Binding-site contacts:
Ligand atom C6 contacts residue ASN284 of chain 1.A at 3.6 Å.
Ligand atom C3' contacts residue GLU672 of chain 1.A at 3.4 Å.
Ligand atom C1 contacts residue HIS377 of chain 1.A at 3.8 Å.
Ligand atom N3 contacts residue THR378 of chain 1.A at 3.8 Å.
Ligand atom N5 contacts residue LEU136 of chain 1.A at 3.7 Å.
Ligand atom N3 contacts residue HIS377 of chain 1.A at 3.7 Å.
Ligand atom N5 contacts residue ASN284 of chain 1.A at 3.6 Å.
Ligand atom C6' contacts residue ASN484 of chain 1.A at 3.4 Å.
Ligand atom C2' contacts residue HIS377 of chain 1.A at 3.6 Å.
Ligand atom O4' contacts residue SER674 of chain 1.A at 3.6 Å.
Ligand atom C1 contacts residue ASN284 of chain 1.A at 3.6 Å.
Ligand atom C6' contacts residue HIS377 of chain 1.A at 3.5 Å.
Ligand atom O6' contacts residue ASN484 of chain 1.A at 2.9 Å (h-bond).
Ligand atom C10 contacts residue GLU88 of chain 1.A at 3.6 Å.
Ligand atom C8 contacts residue ASN284 of chain 1.A at 3.6 Å.
Ligand atom O3' contacts residue GLU672 of chain 1.A at 2.8 Å (salt-bridge).
Ligand atom C13 contacts residue PHE285 of chain 1.A at 3.6 Å (hydrophobic).
Ligand atom C14 contacts residue ARG292 of chain 1.A at 3.6 Å.
Ligand atom C9 contacts residue HIS341 of chain 1.A at 3.7 Å.
Ligand atom N2 contacts residue ASN284 of chain 1.A at 3.6 Å.
Ligand atom C9 contacts residue ASN282 of chain 1.A at 3.5 Å.
Ligand atom N3 contacts residue ASN284 of chain 1.A at 3.6 Å.
Ligand atom C4 contacts residue ASN284 of chain 1.A at 3.7 Å.
Ligand atom C12 contacts residue ALA383 of chain 1.A at 3.5 Å (hydrophobic).
Ligand atom O3' contacts residue GLY675 of chain 1.A at 3.2 Å (h-bond).
Ligand atom C10 contacts residue ASN282 of chain 1.A at 3.7 Å.
Ligand atom O4' contacts residue ASN484 of chain 1.A at 3.6 Å.
Ligand atom C8 contacts residue HIS341 of chain 1.A at 3.8 Å.
Ligand atom C7 contacts residue ASN284 of chain 1.A at 3.4 Å.
Ligand atom O2' contacts residue ASN284 of chain 1.A at 3.0 Å (h-bond).
Ligand atom O3' contacts residue SER674 of chain 1.A at 3.0 Å (h-bond).
Ligand atom O4' contacts residue GLY675 of chain 1.A at 2.9 Å (h-bond).
Ligand atom N2 contacts residue HIS377 of chain 1.A at 2.7 Å (h-bond).
Ligand atom O2' contacts residue GLU672 of chain 1.A at 3.2 Å (salt-bridge).
Ligand atom O5' contacts residue HIS377 of chain 1.A at 3.8 Å.
Ligand atom C15 contacts residue ASN282 of chain 1.A at 3.1 Å.
Ligand atom O3' contacts residue ALA673 of chain 1.A at 3.2 Å (h-bond).
Ligand atom O2' contacts residue TYR573 of chain 1.A at 3.0 Å (h-bond).
Ligand atom O6' contacts residue HIS377 of chain 1.A at 2.6 Å (h-bond).
Ligand atom N2 contacts residue THR378 of chain 1.A at 3.8 Å.

A small-molecule ligand and the protein it binds are described below.
Small molecule (SMILES): OC[C@H]1O[C@@H](c2nc(-c3ccc4ccccc4c3)n[nH]2)[C@H](O)[C@@H](O)[C@@H]1O

Sequence of chain 1.A:
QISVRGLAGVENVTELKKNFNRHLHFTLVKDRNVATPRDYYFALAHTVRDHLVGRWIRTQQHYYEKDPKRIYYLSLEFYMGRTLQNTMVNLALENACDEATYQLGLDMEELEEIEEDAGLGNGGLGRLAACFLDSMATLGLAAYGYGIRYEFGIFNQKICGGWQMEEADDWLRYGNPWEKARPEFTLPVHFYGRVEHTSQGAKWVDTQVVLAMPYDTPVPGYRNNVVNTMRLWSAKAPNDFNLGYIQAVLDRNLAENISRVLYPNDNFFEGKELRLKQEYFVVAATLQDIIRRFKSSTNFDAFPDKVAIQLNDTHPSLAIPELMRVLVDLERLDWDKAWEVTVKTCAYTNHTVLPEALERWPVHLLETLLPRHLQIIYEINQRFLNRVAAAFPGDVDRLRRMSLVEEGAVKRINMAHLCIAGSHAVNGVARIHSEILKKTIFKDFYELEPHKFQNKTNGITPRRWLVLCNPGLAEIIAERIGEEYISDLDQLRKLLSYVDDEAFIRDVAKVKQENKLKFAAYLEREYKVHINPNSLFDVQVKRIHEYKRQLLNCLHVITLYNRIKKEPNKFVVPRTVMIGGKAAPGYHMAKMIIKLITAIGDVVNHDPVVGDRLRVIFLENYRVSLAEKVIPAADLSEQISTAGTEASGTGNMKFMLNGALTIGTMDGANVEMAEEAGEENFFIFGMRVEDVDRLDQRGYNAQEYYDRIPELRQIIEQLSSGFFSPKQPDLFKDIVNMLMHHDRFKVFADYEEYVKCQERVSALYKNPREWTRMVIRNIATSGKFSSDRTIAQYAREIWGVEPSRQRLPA